Sequence of chain 1.D:
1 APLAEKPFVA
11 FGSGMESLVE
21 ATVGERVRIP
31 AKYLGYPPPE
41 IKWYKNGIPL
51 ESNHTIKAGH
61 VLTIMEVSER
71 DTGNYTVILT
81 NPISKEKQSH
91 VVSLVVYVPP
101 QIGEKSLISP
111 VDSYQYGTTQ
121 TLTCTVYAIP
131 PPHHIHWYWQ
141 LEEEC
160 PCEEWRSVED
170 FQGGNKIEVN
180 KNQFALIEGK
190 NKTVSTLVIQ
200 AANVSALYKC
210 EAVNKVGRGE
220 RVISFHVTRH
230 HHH

Binding-site contacts:
Ligand atom O7 contacts residue PHE183 of chain 1.D at 4.4 Å.
Ligand atom C5 contacts residue ASN190 of chain 1.D at 3.6 Å.
Ligand atom N2 contacts residue ASN190 of chain 1.D at 3.0 Å (h-bond).
Ligand atom C3 contacts residue ASN190 of chain 1.D at 3.8 Å.
Ligand atom C1 contacts residue ASN190 of chain 1.D at 1.4 Å.
Ligand atom O5 contacts residue PHE183 of chain 1.D at 3.3 Å.
Ligand atom O5 contacts residue ASN190 of chain 1.D at 2.5 Å (h-bond).
Ligand atom C2 contacts residue ASN190 of chain 1.D at 2.5 Å.
Ligand atom C8 contacts residue ASN190 of chain 1.D at 4.4 Å.
Ligand atom C6 contacts residue ASN190 of chain 1.D at 3.9 Å.
Ligand atom C1 contacts residue PHE183 of chain 1.D at 3.9 Å (hydrophobic).
Ligand atom C7 contacts residue ASN190 of chain 1.D at 3.1 Å.
Ligand atom C5 contacts residue PHE183 of chain 1.D at 4.1 Å (hydrophobic).
Ligand atom O7 contacts residue ASN190 of chain 1.D at 2.8 Å (h-bond).
Ligand atom C4 contacts residue ASN190 of chain 1.D at 4.2 Å.
Ligand atom O6 contacts residue PRO131 of chain 1.D at 3.9 Å.

This small molecule binds to this protein.
Small molecule (SMILES): CC(=O)N[C@H]1[C@H](O[C@H]2[C@H](O)[C@@H](NC(C)=O)CO[C@@H]2CO)O[C@H](CO)[C@@H](O)[C@@H]1O